Sequence of chain 12.E:
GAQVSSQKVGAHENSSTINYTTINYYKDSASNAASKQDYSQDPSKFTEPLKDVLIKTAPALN

The protein below binds the small molecule below.
Small molecule (SMILES): CC[C@H](C)[C@H](N)C(=O)N[C@@H](CO)C(=O)N[C@@H](CCC(=O)O)C(=O)N[C@H](C=O)C(C)C

Binding-site contacts:
Ligand atom OE1 contacts residue VAL4 of chain 12.E at 3.3 Å (h-bond).
Ligand atom CG2 contacts residue VAL4 of chain 12.E at 3.4 Å (hydrophobic).
Ligand atom N contacts residue VAL4 of chain 12.E at 3.0 Å (h-bond).
Ligand atom C contacts residue ALA2 of chain 12.E at 3.6 Å (hydrophobic).
Ligand atom N contacts residue VAL4 of chain 12.E at 4.1 Å.
Ligand atom N contacts residue ALA2 of chain 12.E at 4.3 Å.
Ligand atom CG2 contacts residue GLN3 of chain 12.E at 3.9 Å.
Ligand atom CA contacts residue ALA2 of chain 12.E at 3.4 Å (hydrophobic).
Ligand atom CA contacts residue VAL4 of chain 12.E at 4.0 Å (hydrophobic).
Ligand atom CG1 contacts residue GLN3 of chain 12.E at 3.0 Å.
Ligand atom CB contacts residue VAL4 of chain 12.E at 4.2 Å (hydrophobic).
Ligand atom C contacts residue GLN3 of chain 12.E at 3.8 Å.
Ligand atom CA contacts residue GLN3 of chain 12.E at 4.3 Å.
Ligand atom CA contacts residue ALA2 of chain 12.E at 3.8 Å (hydrophobic).
Ligand atom OE2 contacts residue VAL4 of chain 12.E at 3.6 Å.
Ligand atom CG2 contacts residue SER5 of chain 12.E at 3.2 Å.
Ligand atom CB contacts residue GLN3 of chain 12.E at 4.1 Å.
Ligand atom N contacts residue GLN3 of chain 12.E at 4.5 Å.
Ligand atom O contacts residue VAL4 of chain 12.E at 4.2 Å.
Ligand atom OG contacts residue GLN3 of chain 12.E at 3.3 Å (h-bond).
Ligand atom N contacts residue ALA2 of chain 12.E at 2.8 Å (h-bond).
Ligand atom O contacts residue VAL4 of chain 12.E at 4.4 Å.
Ligand atom C contacts residue VAL4 of chain 12.E at 4.5 Å (hydrophobic).
Ligand atom CD contacts residue VAL4 of chain 12.E at 3.8 Å (hydrophobic).
Ligand atom CG2 contacts residue ALA2 of chain 12.E at 4.3 Å (hydrophobic).
Ligand atom C contacts residue VAL4 of chain 12.E at 4.4 Å (hydrophobic).
Ligand atom CB contacts residue GLN3 of chain 12.E at 3.6 Å.
Ligand atom C contacts residue VAL4 of chain 12.E at 3.5 Å (hydrophobic).
Ligand atom CA contacts residue VAL4 of chain 12.E at 3.5 Å (hydrophobic).
Ligand atom C contacts residue ALA2 of chain 12.E at 4.2 Å (hydrophobic).
Ligand atom CB contacts residue ALA2 of chain 12.E at 4.0 Å (hydrophobic).
Ligand atom CB contacts residue VAL4 of chain 12.E at 4.0 Å (hydrophobic).
Ligand atom O contacts residue GLN3 of chain 12.E at 3.0 Å (h-bond).
Ligand atom CB contacts residue ALA2 of chain 12.E at 3.5 Å (hydrophobic).